Sequence of chain 1.B:
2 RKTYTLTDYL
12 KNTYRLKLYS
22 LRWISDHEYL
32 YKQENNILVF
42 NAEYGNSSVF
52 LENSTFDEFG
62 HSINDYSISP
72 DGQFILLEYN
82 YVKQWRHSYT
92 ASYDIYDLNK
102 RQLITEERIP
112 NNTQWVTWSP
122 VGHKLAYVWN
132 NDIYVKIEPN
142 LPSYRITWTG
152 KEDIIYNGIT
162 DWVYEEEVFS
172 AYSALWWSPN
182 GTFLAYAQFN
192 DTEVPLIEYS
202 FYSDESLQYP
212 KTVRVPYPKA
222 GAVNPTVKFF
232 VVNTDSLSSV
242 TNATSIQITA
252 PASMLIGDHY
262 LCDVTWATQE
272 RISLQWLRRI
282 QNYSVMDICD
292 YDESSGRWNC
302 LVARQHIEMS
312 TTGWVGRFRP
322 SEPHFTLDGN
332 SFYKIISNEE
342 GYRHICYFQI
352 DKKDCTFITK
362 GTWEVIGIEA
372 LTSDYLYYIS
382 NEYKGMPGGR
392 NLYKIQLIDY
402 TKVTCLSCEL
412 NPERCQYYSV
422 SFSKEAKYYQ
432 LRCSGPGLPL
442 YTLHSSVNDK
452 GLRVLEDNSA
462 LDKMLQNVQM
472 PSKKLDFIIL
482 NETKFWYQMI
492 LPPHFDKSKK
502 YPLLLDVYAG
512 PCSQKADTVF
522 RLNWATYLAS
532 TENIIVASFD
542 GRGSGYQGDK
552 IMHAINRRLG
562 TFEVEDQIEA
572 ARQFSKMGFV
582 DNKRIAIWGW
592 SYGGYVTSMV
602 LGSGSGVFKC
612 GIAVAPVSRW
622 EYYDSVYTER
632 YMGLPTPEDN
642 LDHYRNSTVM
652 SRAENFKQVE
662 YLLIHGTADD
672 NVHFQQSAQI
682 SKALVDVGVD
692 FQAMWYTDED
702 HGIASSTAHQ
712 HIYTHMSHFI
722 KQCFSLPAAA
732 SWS

Binding-site contacts:
Ligand atom N2 contacts residue ASN47 of chain 1.B at 3.0 Å (h-bond).
Ligand atom C7 contacts residue ASN47 of chain 1.B at 3.3 Å.
Ligand atom C4 contacts residue ASN47 of chain 1.B at 4.2 Å.
Ligand atom O7 contacts residue SER48 of chain 1.B at 3.3 Å.
Ligand atom C7 contacts residue SER49 of chain 1.B at 3.5 Å.
Ligand atom C8 contacts residue GLU29 of chain 1.B at 3.8 Å.
Ligand atom C7 contacts residue VAL40 of chain 1.B at 4.5 Å (hydrophobic).
Ligand atom C5 contacts residue ASN47 of chain 1.B at 3.6 Å.
Ligand atom C3 contacts residue ASN47 of chain 1.B at 3.8 Å.
Ligand atom O5 contacts residue ASN47 of chain 1.B at 2.3 Å (h-bond).
Ligand atom C2 contacts residue ASN47 of chain 1.B at 2.5 Å.
Ligand atom O7 contacts residue ASN47 of chain 1.B at 3.2 Å (h-bond).
Ligand atom C7 contacts residue SER48 of chain 1.B at 4.0 Å.
Ligand atom N2 contacts residue ASN42 of chain 1.B at 4.0 Å.
Ligand atom C8 contacts residue VAL40 of chain 1.B at 3.2 Å (hydrophobic).
Ligand atom C8 contacts residue ASN47 of chain 1.B at 3.9 Å.
Ligand atom C1 contacts residue ASN42 of chain 1.B at 4.2 Å.
Ligand atom C8 contacts residue PHE41 of chain 1.B at 4.3 Å (hydrophobic).
Ligand atom C8 contacts residue ASN42 of chain 1.B at 4.1 Å.
Ligand atom C1 contacts residue ASN47 of chain 1.B at 1.4 Å.
Ligand atom O7 contacts residue SER49 of chain 1.B at 2.8 Å (h-bond).
Ligand atom C8 contacts residue SER48 of chain 1.B at 4.0 Å.
Ligand atom C8 contacts residue SER49 of chain 1.B at 3.8 Å.
Ligand atom N2 contacts residue GLU29 of chain 1.B at 4.5 Å.

This protein binds this small molecule.
Small molecule (SMILES): CC(=O)N[C@@H]1[C@@H](O)[C@H](O)[C@@H](CO)O[C@H]1O